A small-molecule ligand and the protein it binds are described below.
Small molecule (SMILES): CCCCCCCCNc1nc(N[C@H](CC)CO)nc2c1ncn2C(C)C

Sequence of chain 1.G:
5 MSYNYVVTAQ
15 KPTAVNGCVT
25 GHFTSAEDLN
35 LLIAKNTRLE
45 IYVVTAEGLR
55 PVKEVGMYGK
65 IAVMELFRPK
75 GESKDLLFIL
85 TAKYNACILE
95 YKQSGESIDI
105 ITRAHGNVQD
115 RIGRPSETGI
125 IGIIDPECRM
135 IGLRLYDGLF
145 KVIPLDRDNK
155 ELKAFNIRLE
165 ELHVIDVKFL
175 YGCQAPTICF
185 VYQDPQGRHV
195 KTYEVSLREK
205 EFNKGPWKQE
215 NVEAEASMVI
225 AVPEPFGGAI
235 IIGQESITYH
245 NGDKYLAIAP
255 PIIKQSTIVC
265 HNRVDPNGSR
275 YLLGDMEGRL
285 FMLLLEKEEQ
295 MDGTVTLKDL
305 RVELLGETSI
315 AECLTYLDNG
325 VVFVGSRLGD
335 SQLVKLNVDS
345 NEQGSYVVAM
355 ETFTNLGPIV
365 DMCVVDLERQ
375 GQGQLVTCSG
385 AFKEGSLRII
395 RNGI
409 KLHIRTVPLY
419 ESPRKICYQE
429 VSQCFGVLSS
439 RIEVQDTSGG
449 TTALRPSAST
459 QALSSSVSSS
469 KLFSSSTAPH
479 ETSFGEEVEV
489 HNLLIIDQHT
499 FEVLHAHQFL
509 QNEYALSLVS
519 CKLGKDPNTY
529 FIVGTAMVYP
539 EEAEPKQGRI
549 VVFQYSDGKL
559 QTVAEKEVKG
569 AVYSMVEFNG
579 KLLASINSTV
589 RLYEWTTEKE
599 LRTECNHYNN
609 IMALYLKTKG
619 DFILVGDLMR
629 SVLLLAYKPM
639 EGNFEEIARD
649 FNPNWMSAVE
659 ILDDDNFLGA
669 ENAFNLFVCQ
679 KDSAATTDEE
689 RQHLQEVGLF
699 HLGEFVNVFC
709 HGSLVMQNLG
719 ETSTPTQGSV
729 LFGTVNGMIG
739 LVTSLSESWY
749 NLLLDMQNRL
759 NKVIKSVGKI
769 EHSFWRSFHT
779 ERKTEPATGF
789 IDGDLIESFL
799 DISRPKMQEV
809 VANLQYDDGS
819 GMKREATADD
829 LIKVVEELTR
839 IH

Binding-site contacts:
Ligand atom C8 contacts residue ALA46 of chain 1.H at 3.9 Å (hydrophobic).
Ligand atom C3 contacts residue MET108 of chain 1.H at 3.9 Å (hydrophobic).
Ligand atom C9 contacts residue PHE105 of chain 1.H at 3.8 Å (hydrophobic).
Ligand atom C1 contacts residue ASP109 of chain 1.H at 3.0 Å.
Ligand atom C19 contacts residue ARG647 of chain 1.G at 3.8 Å.
Ligand atom C11 contacts residue PHE105 of chain 1.H at 3.6 Å (hydrophobic).
Ligand atom C1 contacts residue ARG628 of chain 1.G at 3.8 Å.
Ligand atom C2 contacts residue TYR107 of chain 1.H at 3.3 Å (hydrophobic).
Ligand atom N4 contacts residue LEU158 of chain 1.H at 3.4 Å.
Ligand atom C11 contacts residue ALA46 of chain 1.H at 3.6 Å (hydrophobic).
Ligand atom C19 contacts residue ASN607 of chain 1.G at 3.9 Å.
Ligand atom C1 contacts residue TYR107 of chain 1.H at 4.0 Å (hydrophobic).
Ligand atom C4 contacts residue LEU158 of chain 1.H at 3.9 Å (hydrophobic).
Ligand atom O1 contacts residue SER155 of chain 1.H at 3.2 Å (h-bond).
Ligand atom C8 contacts residue MET108 of chain 1.H at 3.7 Å (hydrophobic).
Ligand atom O1 contacts residue ASP111 of chain 1.H at 3.8 Å.
Ligand atom C18 contacts residue ILE25 of chain 1.H at 3.6 Å (hydrophobic).
Ligand atom C17 contacts residue ARG628 of chain 1.G at 3.4 Å.
Ligand atom C15 contacts residue ALA168 of chain 1.H at 3.8 Å (hydrophobic).
Ligand atom C8 contacts residue GLU106 of chain 1.H at 3.2 Å.
Ligand atom C1 contacts residue MET108 of chain 1.H at 3.4 Å (hydrophobic).
Ligand atom C10 contacts residue LEU158 of chain 1.H at 3.6 Å (hydrophobic).
Ligand atom C16 contacts residue ARG628 of chain 1.G at 3.8 Å.
Ligand atom C20 contacts residue ASN607 of chain 1.G at 3.5 Å.
Ligand atom C6 contacts residue LEU158 of chain 1.H at 3.5 Å (hydrophobic).
Ligand atom C8 contacts residue LEU158 of chain 1.H at 3.3 Å (hydrophobic).
Ligand atom N5 contacts residue ALA46 of chain 1.H at 3.9 Å.
Ligand atom C13 contacts residue SER155 of chain 1.H at 3.3 Å.
Ligand atom C18 contacts residue ARG628 of chain 1.G at 3.8 Å.
Ligand atom N1 contacts residue MET108 of chain 1.H at 3.1 Å (h-bond).
Ligand atom C7 contacts residue LEU158 of chain 1.H at 3.5 Å (hydrophobic).
Ligand atom C13 contacts residue LEU158 of chain 1.H at 4.0 Å (hydrophobic).
Ligand atom C10 contacts residue VAL79 of chain 1.H at 3.9 Å (hydrophobic).
Ligand atom C1 contacts residue HIS110 of chain 1.H at 3.8 Å.
Ligand atom C11 contacts residue LYS48 of chain 1.H at 3.8 Å.
Ligand atom C11 contacts residue VAL33 of chain 1.H at 3.9 Å (hydrophobic).
Ligand atom N4 contacts residue MET108 of chain 1.H at 3.1 Å (h-bond).
Ligand atom C15 contacts residue ASN156 of chain 1.H at 3.9 Å.
Ligand atom C2 contacts residue ASP109 of chain 1.H at 3.4 Å.
Ligand atom N5 contacts residue LEU158 of chain 1.H at 3.4 Å.

Sequence of chain 1.H:
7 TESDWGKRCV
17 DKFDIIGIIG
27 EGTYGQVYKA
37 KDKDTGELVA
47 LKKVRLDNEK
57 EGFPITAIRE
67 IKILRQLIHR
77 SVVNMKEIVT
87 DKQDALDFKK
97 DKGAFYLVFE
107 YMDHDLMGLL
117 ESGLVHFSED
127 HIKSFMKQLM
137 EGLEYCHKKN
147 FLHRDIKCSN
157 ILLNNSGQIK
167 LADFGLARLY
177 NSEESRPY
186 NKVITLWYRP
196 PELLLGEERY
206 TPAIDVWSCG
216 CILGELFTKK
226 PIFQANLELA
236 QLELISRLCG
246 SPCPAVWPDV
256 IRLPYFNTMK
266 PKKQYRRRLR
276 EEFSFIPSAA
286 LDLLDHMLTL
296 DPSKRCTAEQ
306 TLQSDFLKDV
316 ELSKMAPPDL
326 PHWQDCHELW